Sequence of chain 2.B:
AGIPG

A protein and the small-molecule ligand that binds it are described below.
Small molecule (SMILES): O=Cc1ccc(-n2ccnc2Br)nc1

Binding-site contacts:
Ligand atom C05 contacts residue ILE224 of chain 2.A at 4.2 Å (hydrophobic).
Ligand atom N06 contacts residue ILE224 of chain 2.A at 4.5 Å.
Ligand atom C11 contacts residue LYS127 of chain 2.A at 3.9 Å.
Ligand atom C09 contacts residue PRO172 of chain 2.A at 3.3 Å (hydrophobic).
Ligand atom N08 contacts residue ILE173 of chain 2.A at 3.9 Å.
Ligand atom C10 contacts residue LYS127 of chain 2.A at 2.6 Å.
Ligand atom C11 contacts residue ILE8 of chain 2.B at 4.3 Å (hydrophobic).
Ligand atom C09 contacts residue GLY176 of chain 2.A at 4.1 Å.
Ligand atom C11 contacts residue ILE173 of chain 2.A at 4.2 Å (hydrophobic).
Ligand atom C07 contacts residue ILE173 of chain 2.A at 4.2 Å (hydrophobic).
Ligand atom C12 contacts residue ILE173 of chain 2.A at 4.4 Å (hydrophobic).
Ligand atom N06 contacts residue PRO172 of chain 2.A at 4.1 Å.
Ligand atom C13 contacts residue ILE173 of chain 2.A at 4.4 Å (hydrophobic).
Ligand atom C02 contacts residue PRO172 of chain 2.A at 3.8 Å (hydrophobic).
Ligand atom C09 contacts residue LYS127 of chain 2.A at 3.1 Å.
Ligand atom BR1 contacts residue ILE173 of chain 2.A at 3.8 Å.
Ligand atom BR1 contacts residue PRO172 of chain 2.A at 4.0 Å.
Ligand atom N03 contacts residue ASP220 of chain 2.A at 4.4 Å.
Ligand atom C09 contacts residue ILE173 of chain 2.A at 3.7 Å (hydrophobic).
Ligand atom N08 contacts residue LYS127 of chain 2.A at 4.4 Å.
Ligand atom C10 contacts residue ILE8 of chain 2.B at 4.4 Å (hydrophobic).
Ligand atom C13 contacts residue ILE8 of chain 2.B at 4.4 Å (hydrophobic).
Ligand atom N08 contacts residue PRO172 of chain 2.A at 3.3 Å (h-bond).
Ligand atom C13 contacts residue LYS127 of chain 2.A at 1.4 Å.
Ligand atom N08 contacts residue ILE224 of chain 2.A at 3.9 Å.
Ligand atom C07 contacts residue PRO172 of chain 2.A at 4.5 Å (hydrophobic).
Ligand atom C09 contacts residue ILE8 of chain 2.B at 4.2 Å (hydrophobic).
Ligand atom N08 contacts residue ILE8 of chain 2.B at 4.4 Å.
Ligand atom C10 contacts residue ILE173 of chain 2.A at 3.8 Å (hydrophobic).
Ligand atom N03 contacts residue PRO172 of chain 2.A at 4.2 Å.

Sequence of chain 2.A:
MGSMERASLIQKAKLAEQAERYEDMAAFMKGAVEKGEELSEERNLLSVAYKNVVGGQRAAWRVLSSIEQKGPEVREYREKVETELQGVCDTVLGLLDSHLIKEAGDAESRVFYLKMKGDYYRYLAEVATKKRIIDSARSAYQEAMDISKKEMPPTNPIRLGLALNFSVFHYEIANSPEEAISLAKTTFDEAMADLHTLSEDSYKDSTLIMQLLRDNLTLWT